Binding-site contacts:
Ligand atom C8 contacts residue ASN103 of chain 1.H at 4.3 Å.
Ligand atom O7 contacts residue ASN103 of chain 1.H at 3.0 Å (h-bond).
Ligand atom C7 contacts residue ASN103 of chain 1.H at 3.1 Å.
Ligand atom C1 contacts residue LYS117 of chain 1.H at 4.5 Å.
Ligand atom O5 contacts residue ASN103 of chain 1.H at 2.4 Å (h-bond).
Ligand atom C4 contacts residue ASN103 of chain 1.H at 4.2 Å.
Ligand atom N2 contacts residue ASN103 of chain 1.H at 2.8 Å (h-bond).
Ligand atom C2 contacts residue ASN103 of chain 1.H at 2.4 Å.
Ligand atom C3 contacts residue ASN103 of chain 1.H at 3.8 Å.
Ligand atom C5 contacts residue ASN103 of chain 1.H at 3.7 Å.
Ligand atom C1 contacts residue ASN103 of chain 1.H at 1.4 Å.
Ligand atom C8 contacts residue THR102 of chain 1.H at 4.3 Å.

Sequence of chain 1.H:
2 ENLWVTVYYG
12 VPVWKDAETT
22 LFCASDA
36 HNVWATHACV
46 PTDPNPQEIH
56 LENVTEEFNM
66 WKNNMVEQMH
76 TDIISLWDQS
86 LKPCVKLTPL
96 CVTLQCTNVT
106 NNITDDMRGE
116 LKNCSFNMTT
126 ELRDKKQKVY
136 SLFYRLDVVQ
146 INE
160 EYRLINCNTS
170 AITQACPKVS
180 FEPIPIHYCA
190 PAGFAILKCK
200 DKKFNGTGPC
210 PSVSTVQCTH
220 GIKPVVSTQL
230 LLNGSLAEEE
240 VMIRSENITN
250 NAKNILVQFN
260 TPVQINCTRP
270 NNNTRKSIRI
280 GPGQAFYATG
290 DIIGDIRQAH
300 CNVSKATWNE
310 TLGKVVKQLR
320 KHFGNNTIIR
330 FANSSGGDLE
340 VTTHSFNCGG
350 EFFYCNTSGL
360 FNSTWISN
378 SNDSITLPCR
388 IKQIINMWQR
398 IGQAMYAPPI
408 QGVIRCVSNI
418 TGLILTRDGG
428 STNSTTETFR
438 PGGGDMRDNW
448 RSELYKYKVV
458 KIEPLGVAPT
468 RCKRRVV

This protein binds this small molecule.
Small molecule (SMILES): CC(=O)N[C@H]1[C@H](O[C@H]2[C@H](O)[C@@H](NC(C)=O)CO[C@@H]2CO)O[C@H](CO)[C@@H](O)[C@@H]1O